Binding-site contacts:
Ligand atom C3' contacts residue ASP44 of chain 1.D at 3.7 Å.
Ligand atom C4' contacts residue LEU61 of chain 1.D at 3.8 Å (hydrophobic).
Ligand atom C1' contacts residue HIS60 of chain 1.D at 3.8 Å.
Ligand atom C5 contacts residue TYR43 of chain 1.D at 3.8 Å (hydrophobic).
Ligand atom OP2 contacts residue LYS63 of chain 1.D at 2.9 Å (salt-bridge).
Ligand atom OP2 contacts residue TYR22 of chain 1.D at 2.9 Å (h-bond).
Ligand atom O4' contacts residue HIS60 of chain 1.D at 3.8 Å.
Ligand atom C4' contacts residue HIS60 of chain 1.D at 3.7 Å.
Ligand atom O2 contacts residue TYR23 of chain 1.D at 3.7 Å.
Ligand atom C6 contacts residue TYR22 of chain 1.D at 3.7 Å (hydrophobic).
Ligand atom C2 contacts residue ASN41 of chain 1.D at 3.8 Å.
Ligand atom C5 contacts residue TYR22 of chain 1.D at 3.6 Å (hydrophobic).
Ligand atom P contacts residue LYS63 of chain 1.D at 3.8 Å.
Ligand atom OP1 contacts residue LYS62 of chain 1.D at 3.6 Å.
Ligand atom O5' contacts residue LYS63 of chain 1.D at 3.6 Å.
Ligand atom C2 contacts residue HIS60 of chain 1.D at 3.7 Å.
Ligand atom P contacts residue TYR22 of chain 1.D at 3.5 Å.
Ligand atom C2 contacts residue TYR23 of chain 1.D at 3.8 Å (hydrophobic).
Ligand atom O3' contacts residue ASP44 of chain 1.D at 2.8 Å (salt-bridge).
Ligand atom N3 contacts residue TYR22 of chain 1.D at 3.8 Å.
Ligand atom C7 contacts residue TYR22 of chain 1.D at 3.8 Å (hydrophobic).
Ligand atom C2' contacts residue ASP44 of chain 1.D at 3.6 Å.
Ligand atom O4 contacts residue TYR23 of chain 1.D at 3.7 Å.
Ligand atom O2 contacts residue ASN41 of chain 1.D at 3.1 Å (h-bond).
Ligand atom C5' contacts residue VAL18 of chain 1.D at 3.9 Å (hydrophobic).
Ligand atom O2 contacts residue GLY19 of chain 1.D at 3.7 Å.
Ligand atom OP1 contacts residue LYS63 of chain 1.D at 2.8 Å (salt-bridge).
Ligand atom O4 contacts residue TYR22 of chain 1.D at 3.8 Å.
Ligand atom O4 contacts residue TYR43 of chain 1.D at 3.4 Å.
Ligand atom O4' contacts residue GLY19 of chain 1.D at 3.3 Å.
Ligand atom O3' contacts residue ALA47 of chain 1.D at 3.8 Å.
Ligand atom C4 contacts residue TYR22 of chain 1.D at 3.6 Å (hydrophobic).
Ligand atom N3 contacts residue TYR23 of chain 1.D at 3.0 Å (h-bond).
Ligand atom O3' contacts residue VAL18 of chain 1.D at 3.2 Å.
Ligand atom N3 contacts residue TYR43 of chain 1.D at 3.5 Å.
Ligand atom OP1 contacts residue TYR22 of chain 1.D at 3.3 Å (h-bond).
Ligand atom C4 contacts residue TYR23 of chain 1.D at 3.8 Å (hydrophobic).
Ligand atom O2 contacts residue HIS60 of chain 1.D at 2.8 Å.
Ligand atom C5' contacts residue LEU61 of chain 1.D at 3.3 Å (hydrophobic).
Ligand atom C4 contacts residue TYR43 of chain 1.D at 3.5 Å (hydrophobic).

This small molecule binds to this protein.
Small molecule (SMILES): Cc1cn([C@H]2C[C@H](O[P](=O)(O)OC[C@H]3O[C@@H](n4cc(C)c(=O)[nH]c4=O)C[C@@H]3O)[C@@H](CO[P](=O)(O)O[C@H]3C[C@H](n4cc(C)c(=O)[nH]c4=O)O[C@@H]3CO[P](=O)(O)O[C@H]3C[C@H](n4cc(C)c(=O)[nH]c4=O)O[C@@H]3COP(=O)=O)O2)c(=O)[nH]c1=O

Sequence of chain 1.D:
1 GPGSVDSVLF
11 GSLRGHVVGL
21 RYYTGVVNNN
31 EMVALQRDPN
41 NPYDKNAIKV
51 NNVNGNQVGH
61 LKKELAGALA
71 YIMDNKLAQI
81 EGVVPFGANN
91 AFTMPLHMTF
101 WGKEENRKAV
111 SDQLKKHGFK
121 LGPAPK